Binding-site contacts:
Ligand atom O2' contacts residue ASN114 of chain 1.A at 3.1 Å (h-bond).
Ligand atom O1A contacts residue GLY38 of chain 1.A at 3.6 Å (h-bond).
Ligand atom PG contacts residue GLY35 of chain 1.A at 3.8 Å.
Ligand atom N3B contacts residue GLY35 of chain 1.A at 3.8 Å.
Ligand atom C3' contacts residue ASN114 of chain 1.A at 3.5 Å.
Ligand atom N3 contacts residue ILE32 of chain 1.A at 3.5 Å.
Ligand atom O3A contacts residue ASN156 of chain 1.A at 3.5 Å (h-bond).
Ligand atom O4' contacts residue GLY33 of chain 1.A at 3.4 Å.
Ligand atom C6 contacts residue ALA53 of chain 1.A at 3.7 Å (hydrophobic).
Ligand atom N6 contacts residue ILE86 of chain 1.A at 3.6 Å.
Ligand atom O1B contacts residue ASN156 of chain 1.A at 2.8 Å (h-bond).
Ligand atom PB contacts residue ASN156 of chain 1.A at 3.3 Å.
Ligand atom O3G contacts residue LYS153 of chain 1.A at 3.7 Å.
Ligand atom O2G contacts residue GLY35 of chain 1.A at 3.5 Å.
Ligand atom O2B contacts residue ASN156 of chain 1.A at 3.0 Å (h-bond).
Ligand atom O1G contacts residue GLY35 of chain 1.A at 3.4 Å.
Ligand atom N6 contacts residue ALA53 of chain 1.A at 3.4 Å.
Ligand atom N6 contacts residue GLU109 of chain 1.A at 2.9 Å (salt-bridge).
Ligand atom O3' contacts residue SER155 of chain 1.A at 2.6 Å (h-bond).
Ligand atom C6 contacts residue GLU109 of chain 1.A at 3.8 Å.
Ligand atom N1 contacts residue MET111 of chain 1.A at 3.1 Å (h-bond).
Ligand atom O4' contacts residue VAL40 of chain 1.A at 3.6 Å.
Ligand atom C8 contacts residue LEU168 of chain 1.A at 3.6 Å (hydrophobic).
Ligand atom N6 contacts residue MET108 of chain 1.A at 3.6 Å (h-bond).
Ligand atom O2A contacts residue LYS55 of chain 1.A at 3.4 Å (salt-bridge).
Ligand atom C8 contacts residue VAL40 of chain 1.A at 3.7 Å (hydrophobic).
Ligand atom O3' contacts residue ASN114 of chain 1.A at 2.7 Å (h-bond).
Ligand atom C3' contacts residue SER155 of chain 1.A at 3.3 Å.
Ligand atom C2' contacts residue ASN114 of chain 1.A at 3.3 Å.
Ligand atom N3 contacts residue VAL158 of chain 1.A at 3.8 Å.
Ligand atom O2G contacts residue ALA36 of chain 1.A at 2.8 Å (h-bond).
Ligand atom N1 contacts residue GLU109 of chain 1.A at 3.9 Å.
Ligand atom C4 contacts residue ILE32 of chain 1.A at 3.7 Å (hydrophobic).
Ligand atom N7 contacts residue LEU168 of chain 1.A at 3.7 Å.
Ligand atom C4' contacts residue GLY33 of chain 1.A at 3.8 Å.
Ligand atom O2B contacts residue SER155 of chain 1.A at 3.0 Å (h-bond).
Ligand atom C2 contacts residue MET111 of chain 1.A at 3.3 Å (hydrophobic).
Ligand atom O1G contacts residue ALA36 of chain 1.A at 3.8 Å.
Ligand atom C5' contacts residue SER34 of chain 1.A at 3.2 Å.
Ligand atom O5' contacts residue VAL40 of chain 1.A at 3.5 Å.

Sequence of chain 1.A:
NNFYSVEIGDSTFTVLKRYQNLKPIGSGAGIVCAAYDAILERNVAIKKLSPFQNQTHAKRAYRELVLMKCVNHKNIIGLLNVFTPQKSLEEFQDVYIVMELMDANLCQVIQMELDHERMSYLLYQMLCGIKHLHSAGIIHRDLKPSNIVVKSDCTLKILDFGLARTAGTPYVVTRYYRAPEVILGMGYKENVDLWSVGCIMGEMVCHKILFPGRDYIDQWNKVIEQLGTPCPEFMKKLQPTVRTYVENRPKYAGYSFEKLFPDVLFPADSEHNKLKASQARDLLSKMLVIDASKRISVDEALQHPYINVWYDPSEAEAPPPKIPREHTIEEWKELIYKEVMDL

A small-molecule ligand and the protein it binds are described below.
Small molecule (SMILES): Nc1ncnc2c1ncn2[C@@H]1O[C@H](CO[P](=O)(O)O[P](=O)(O)NP(=O)(O)O)[C@@H](O)[C@H]1O